Sequence of chain 1.E:
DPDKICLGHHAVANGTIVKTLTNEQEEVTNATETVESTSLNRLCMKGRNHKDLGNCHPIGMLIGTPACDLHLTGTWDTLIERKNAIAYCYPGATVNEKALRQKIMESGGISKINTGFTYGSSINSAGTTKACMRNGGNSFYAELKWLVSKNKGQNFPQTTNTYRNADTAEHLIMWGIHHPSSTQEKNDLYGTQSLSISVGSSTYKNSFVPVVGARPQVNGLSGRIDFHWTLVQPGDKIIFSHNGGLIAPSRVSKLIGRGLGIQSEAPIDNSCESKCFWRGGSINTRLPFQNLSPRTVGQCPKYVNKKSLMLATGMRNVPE

This small molecule binds to this protein.
Small molecule (SMILES): CC(=O)N[C@@H]1[C@@H](O)[C@H](O)[C@@H](CO)O[C@H]1O

Binding-site contacts:
Ligand atom C3 contacts residue ASN30 of chain 1.E at 3.8 Å.
Ligand atom C7 contacts residue ASN30 of chain 1.E at 3.4 Å.
Ligand atom C1 contacts residue ASN30 of chain 1.E at 1.4 Å.
Ligand atom N2 contacts residue ASN30 of chain 1.E at 2.7 Å (h-bond).
Ligand atom O5 contacts residue ASN30 of chain 1.E at 2.3 Å (h-bond).
Ligand atom C4 contacts residue ASN30 of chain 1.E at 4.1 Å.
Ligand atom O7 contacts residue ASN30 of chain 1.E at 4.2 Å.
Ligand atom C5 contacts residue ASN30 of chain 1.E at 3.6 Å.
Ligand atom C8 contacts residue ASN30 of chain 1.E at 3.9 Å.
Ligand atom C2 contacts residue ASN30 of chain 1.E at 2.5 Å.